Sequence of chain 1.C:
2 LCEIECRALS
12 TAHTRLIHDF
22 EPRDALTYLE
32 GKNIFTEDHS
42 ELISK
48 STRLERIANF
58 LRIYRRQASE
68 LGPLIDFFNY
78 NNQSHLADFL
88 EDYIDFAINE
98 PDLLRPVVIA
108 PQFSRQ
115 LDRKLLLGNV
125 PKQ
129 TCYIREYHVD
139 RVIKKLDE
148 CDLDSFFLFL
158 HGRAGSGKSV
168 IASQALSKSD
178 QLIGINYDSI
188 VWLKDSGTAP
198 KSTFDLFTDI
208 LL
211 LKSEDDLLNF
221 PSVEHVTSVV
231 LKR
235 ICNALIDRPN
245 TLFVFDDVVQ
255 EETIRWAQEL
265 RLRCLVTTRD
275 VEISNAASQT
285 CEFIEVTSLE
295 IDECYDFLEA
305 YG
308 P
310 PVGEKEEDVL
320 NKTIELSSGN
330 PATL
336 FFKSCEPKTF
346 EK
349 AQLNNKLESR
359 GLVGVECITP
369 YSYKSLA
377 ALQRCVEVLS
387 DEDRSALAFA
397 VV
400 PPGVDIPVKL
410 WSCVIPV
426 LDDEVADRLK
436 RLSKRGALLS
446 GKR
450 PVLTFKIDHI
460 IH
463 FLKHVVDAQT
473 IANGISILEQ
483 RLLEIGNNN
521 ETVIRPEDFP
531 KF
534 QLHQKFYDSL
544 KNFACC

A protein and the small-molecule ligand that binds it are described below.
Small molecule (SMILES): C[Se]CC[C@@H](C=O)NC(=O)[C@H](Cc1ccccc1)NC(=O)[C@H](CC(N)=O)NC(=O)[C@H](Cc1ccccc1)NC(=O)[C@@H](N)CC[Se]C

Binding-site contacts:
Ligand atom CE1 contacts residue VAL467 of chain 1.C at 3.7 Å (hydrophobic).
Ligand atom CZ contacts residue LEU393 of chain 1.C at 4.1 Å (hydrophobic).
Ligand atom CE2 contacts residue ALA394 of chain 1.C at 3.5 Å (hydrophobic).
Ligand atom CE2 contacts residue VAL382 of chain 1.C at 4.1 Å (hydrophobic).
Ligand atom CZ contacts residue ARG390 of chain 1.C at 4.0 Å.
Ligand atom O contacts residue GLN379 of chain 1.C at 3.7 Å.
Ligand atom SE contacts residue ARG390 of chain 1.C at 3.7 Å.
Ligand atom CE1 contacts residue GLU383 of chain 1.C at 4.2 Å.
Ligand atom CA contacts residue ASP469 of chain 1.C at 3.6 Å.
Ligand atom OD1 contacts residue HIS466 of chain 1.C at 3.8 Å.
Ligand atom CE contacts residue SER391 of chain 1.C at 3.6 Å.
Ligand atom CE2 contacts residue ARG390 of chain 1.C at 3.1 Å.
Ligand atom CE contacts residue ARG390 of chain 1.C at 3.3 Å.
Ligand atom C contacts residue VAL467 of chain 1.C at 3.9 Å (hydrophobic).
Ligand atom CD1 contacts residue VAL467 of chain 1.C at 3.7 Å (hydrophobic).
Ligand atom CE1 contacts residue VAL382 of chain 1.C at 4.2 Å (hydrophobic).
Ligand atom CE contacts residue ALA394 of chain 1.C at 4.3 Å (hydrophobic).
Ligand atom C contacts residue GLN379 of chain 1.C at 2.9 Å.
Ligand atom CB contacts residue VAL382 of chain 1.C at 4.1 Å (hydrophobic).
Ligand atom N contacts residue ASP469 of chain 1.C at 3.9 Å.
Ligand atom SE contacts residue ALA394 of chain 1.C at 3.9 Å.
Ligand atom CB contacts residue THR472 of chain 1.C at 4.2 Å.
Ligand atom CZ contacts residue ALA394 of chain 1.C at 3.8 Å (hydrophobic).
Ligand atom CD2 contacts residue ARG390 of chain 1.C at 3.5 Å.
Ligand atom CZ contacts residue VAL382 of chain 1.C at 3.7 Å (hydrophobic).
Ligand atom O contacts residue PHE463 of chain 1.C at 4.0 Å.
Ligand atom O contacts residue VAL382 of chain 1.C at 3.9 Å.
Ligand atom CA contacts residue VAL467 of chain 1.C at 3.6 Å (hydrophobic).
Ligand atom CG contacts residue VAL382 of chain 1.C at 3.4 Å (hydrophobic).
Ligand atom N contacts residue VAL467 of chain 1.C at 4.3 Å.
Ligand atom CE1 contacts residue LEU464 of chain 1.C at 4.2 Å (hydrophobic).
Ligand atom CG contacts residue VAL467 of chain 1.C at 3.7 Å (hydrophobic).
Ligand atom CG contacts residue GLU383 of chain 1.C at 3.5 Å.
Ligand atom OD1 contacts residue VAL467 of chain 1.C at 2.8 Å (h-bond).
Ligand atom CD2 contacts residue ALA394 of chain 1.C at 4.0 Å (hydrophobic).
Ligand atom N contacts residue VAL467 of chain 1.C at 3.4 Å (h-bond).
Ligand atom CB contacts residue GLU383 of chain 1.C at 3.3 Å.
Ligand atom CB contacts residue ASP469 of chain 1.C at 3.9 Å.
Ligand atom O contacts residue GLN379 of chain 1.C at 3.0 Å (h-bond).
Ligand atom CE1 contacts residue VAL468 of chain 1.C at 3.9 Å (hydrophobic).